Sequence of chain 1.A:
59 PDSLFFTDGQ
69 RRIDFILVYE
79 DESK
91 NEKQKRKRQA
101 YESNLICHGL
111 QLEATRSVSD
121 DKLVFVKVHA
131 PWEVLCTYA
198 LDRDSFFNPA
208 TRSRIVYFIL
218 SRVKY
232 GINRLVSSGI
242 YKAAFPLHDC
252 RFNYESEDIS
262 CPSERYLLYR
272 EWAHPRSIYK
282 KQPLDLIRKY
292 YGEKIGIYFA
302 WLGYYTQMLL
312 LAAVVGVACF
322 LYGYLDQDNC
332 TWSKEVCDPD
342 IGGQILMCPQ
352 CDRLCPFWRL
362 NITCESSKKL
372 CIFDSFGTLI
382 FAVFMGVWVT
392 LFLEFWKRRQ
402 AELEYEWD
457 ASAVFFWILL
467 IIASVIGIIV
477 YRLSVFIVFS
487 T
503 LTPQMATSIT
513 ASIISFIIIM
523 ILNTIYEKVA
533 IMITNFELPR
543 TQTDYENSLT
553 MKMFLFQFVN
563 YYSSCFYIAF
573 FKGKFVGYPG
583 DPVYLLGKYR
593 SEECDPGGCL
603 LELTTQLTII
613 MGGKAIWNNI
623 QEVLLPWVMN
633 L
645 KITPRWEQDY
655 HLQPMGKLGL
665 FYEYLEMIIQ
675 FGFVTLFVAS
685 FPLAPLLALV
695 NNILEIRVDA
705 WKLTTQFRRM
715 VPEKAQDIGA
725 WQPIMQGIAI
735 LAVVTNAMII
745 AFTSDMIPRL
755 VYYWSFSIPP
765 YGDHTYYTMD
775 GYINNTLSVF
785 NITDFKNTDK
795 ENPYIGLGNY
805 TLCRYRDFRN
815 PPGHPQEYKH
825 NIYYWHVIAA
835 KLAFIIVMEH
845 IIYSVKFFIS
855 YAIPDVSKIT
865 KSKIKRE

Binding-site contacts:
Ligand atom C4 contacts residue THR787 of chain 1.A at 4.4 Å.
Ligand atom C5 contacts residue THR787 of chain 1.A at 3.0 Å.
Ligand atom C2 contacts residue ASN785 of chain 1.A at 2.5 Å.
Ligand atom C4 contacts residue ASN785 of chain 1.A at 4.2 Å.
Ligand atom C1 contacts residue ASN785 of chain 1.A at 1.4 Å.
Ligand atom C3 contacts residue ASN785 of chain 1.A at 3.8 Å.
Ligand atom N2 contacts residue THR805 of chain 1.A at 4.2 Å.
Ligand atom C5 contacts residue ASN785 of chain 1.A at 3.7 Å.
Ligand atom O5 contacts residue ASN785 of chain 1.A at 2.4 Å (h-bond).
Ligand atom C3 contacts residue THR787 of chain 1.A at 4.4 Å.
Ligand atom O5 contacts residue THR787 of chain 1.A at 2.5 Å (h-bond).
Ligand atom C1 contacts residue THR787 of chain 1.A at 2.8 Å.
Ligand atom C8 contacts residue THR805 of chain 1.A at 4.1 Å.
Ligand atom C6 contacts residue THR787 of chain 1.A at 3.5 Å.
Ligand atom C7 contacts residue ASN785 of chain 1.A at 4.0 Å.
Ligand atom N2 contacts residue ASN785 of chain 1.A at 2.9 Å (h-bond).
Ligand atom O5 contacts residue ASP788 of chain 1.A at 4.2 Å.
Ligand atom C2 contacts residue THR787 of chain 1.A at 4.3 Å.

This protein binds this small molecule.
Small molecule (SMILES): CC(=O)N[C@@H]1[C@@H](O)[C@H](O)[C@@H](CO)O[C@H]1O